The small molecule below binds the protein below.
Small molecule (SMILES): COCCCOc1cc(C(=O)N(C[C@@H]2CNC[C@H]2OC(=O)NCc2ccccc2)C(C)C)ccc1OC

Binding-site contacts:
Ligand atom C27 contacts residue THR18 of chain 2.B at 3.7 Å.
Ligand atom O19 contacts residue THR85 of chain 2.B at 2.8 Å (h-bond).
Ligand atom O26 contacts residue TYR20 of chain 2.B at 3.1 Å (h-bond).
Ligand atom C18 contacts residue GLY228 of chain 2.B at 3.7 Å.
Ligand atom O30 contacts residue SER84 of chain 2.B at 3.1 Å (h-bond).
Ligand atom C24 contacts residue GLY228 of chain 2.B at 3.6 Å.
Ligand atom C37 contacts residue LEU224 of chain 2.B at 3.6 Å (hydrophobic).
Ligand atom C6 contacts residue TYR83 of chain 2.B at 3.5 Å (hydrophobic).
Ligand atom C23 contacts residue SER230 of chain 2.B at 3.5 Å.
Ligand atom O22 contacts residue GLN19 of chain 2.B at 3.7 Å.
Ligand atom O20 contacts residue GLN19 of chain 2.B at 3.6 Å (h-bond).
Ligand atom C35 contacts residue GLY40 of chain 2.B at 3.5 Å.
Ligand atom O26 contacts residue THR18 of chain 2.B at 3.4 Å (h-bond).
Ligand atom C23 contacts residue GLY228 of chain 2.B at 3.5 Å.
Ligand atom C2 contacts residue ASP226 of chain 2.B at 3.3 Å.
Ligand atom C21 contacts residue LEU121 of chain 2.B at 3.6 Å (hydrophobic).
Ligand atom N1 contacts residue ASP226 of chain 2.B at 3.0 Å (salt-bridge).
Ligand atom C11 contacts residue VAL127 of chain 2.B at 3.4 Å (hydrophobic).
Ligand atom O22 contacts residue DMS1 of chain 2.I at 3.3 Å.
Ligand atom O26 contacts residue GLN19 of chain 2.B at 3.5 Å.
Ligand atom C31 contacts residue ILE305 of chain 2.B at 3.6 Å (hydrophobic).
Ligand atom C25 contacts residue VAL36 of chain 2.B at 3.7 Å (hydrophobic).
Ligand atom O20 contacts residue DMS1 of chain 2.I at 3.5 Å.
Ligand atom C27 contacts residue THR227 of chain 2.B at 3.4 Å.
Ligand atom C5 contacts residue ASP226 of chain 2.B at 3.4 Å.
Ligand atom C25 contacts residue GLY228 of chain 2.B at 3.4 Å.
Ligand atom C14 contacts residue THR85 of chain 2.B at 3.6 Å.
Ligand atom C17 contacts residue PRO118 of chain 2.B at 3.8 Å (hydrophobic).
Ligand atom O19 contacts residue DMS1 of chain 2.H at 3.2 Å.
Ligand atom C5 contacts residue GLY40 of chain 2.B at 3.6 Å.
Ligand atom C2 contacts residue ASP38 of chain 2.B at 3.4 Å.
Ligand atom C23 contacts residue THR18 of chain 2.B at 3.4 Å.
Ligand atom C27 contacts residue ALA229 of chain 2.B at 3.3 Å (hydrophobic).
Ligand atom C2 contacts residue GLY228 of chain 2.B at 3.5 Å.
Ligand atom C34 contacts residue THR309 of chain 2.B at 3.7 Å.
Ligand atom C10 contacts residue ASP38 of chain 2.B at 3.4 Å.
Ligand atom N1 contacts residue ASP38 of chain 2.B at 2.8 Å (salt-bridge).
Ligand atom C12 contacts residue THR85 of chain 2.B at 3.6 Å.
Ligand atom C33 contacts residue ILE305 of chain 2.B at 3.6 Å (hydrophobic).
Ligand atom C21 contacts residue GLN19 of chain 2.B at 3.5 Å.

Sequence of chain 2.B:
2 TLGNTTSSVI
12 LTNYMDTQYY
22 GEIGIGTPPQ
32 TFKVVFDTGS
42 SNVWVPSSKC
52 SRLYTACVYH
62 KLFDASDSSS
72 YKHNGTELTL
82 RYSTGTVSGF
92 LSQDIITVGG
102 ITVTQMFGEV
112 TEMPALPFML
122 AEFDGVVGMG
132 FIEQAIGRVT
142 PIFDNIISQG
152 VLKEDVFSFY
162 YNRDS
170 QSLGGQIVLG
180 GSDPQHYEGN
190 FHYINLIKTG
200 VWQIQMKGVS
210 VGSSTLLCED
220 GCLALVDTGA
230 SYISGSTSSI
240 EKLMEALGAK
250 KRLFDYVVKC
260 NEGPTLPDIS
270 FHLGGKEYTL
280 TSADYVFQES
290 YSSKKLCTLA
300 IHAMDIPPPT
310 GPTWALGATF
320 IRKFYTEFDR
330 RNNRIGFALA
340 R